Sequence of chain 4.A:
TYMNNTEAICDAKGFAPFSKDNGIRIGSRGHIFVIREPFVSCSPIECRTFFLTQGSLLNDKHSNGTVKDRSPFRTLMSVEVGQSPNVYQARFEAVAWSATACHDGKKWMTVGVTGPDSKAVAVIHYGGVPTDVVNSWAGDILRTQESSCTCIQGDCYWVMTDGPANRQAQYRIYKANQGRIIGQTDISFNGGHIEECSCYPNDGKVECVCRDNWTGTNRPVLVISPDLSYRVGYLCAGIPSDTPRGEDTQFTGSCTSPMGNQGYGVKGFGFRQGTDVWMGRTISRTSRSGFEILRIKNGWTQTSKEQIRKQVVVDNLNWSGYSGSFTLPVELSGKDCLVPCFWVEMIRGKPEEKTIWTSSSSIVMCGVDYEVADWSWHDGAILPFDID

Binding-site contacts:
Ligand atom C14 contacts residue ALA165 of chain 4.A at 4.2 Å (hydrophobic).
Ligand atom C3 contacts residue TYR322 of chain 4.A at 4.1 Å (hydrophobic).
Ligand atom C7 contacts residue ARG70 of chain 4.A at 3.8 Å.
Ligand atom C8 contacts residue SER98 of chain 4.A at 3.8 Å.
Ligand atom C4 contacts residue ARG36 of chain 4.A at 3.8 Å.
Ligand atom C4 contacts residue GLU37 of chain 4.A at 3.8 Å.
Ligand atom O6 contacts residue ASP69 of chain 4.A at 3.6 Å.
Ligand atom O6A contacts residue ARG288 of chain 4.A at 2.8 Å (salt-bridge).
Ligand atom C8 contacts residue TRP97 of chain 4.A at 3.5 Å (hydrophobic).
Ligand atom C12 contacts residue GLU196 of chain 4.A at 3.6 Å.
Ligand atom O3 contacts residue GLU37 of chain 4.A at 3.4 Å (salt-bridge).
Ligand atom C12 contacts residue ARG211 of chain 4.A at 4.1 Å.
Ligand atom O6B contacts residue ARG36 of chain 4.A at 2.8 Å (salt-bridge).
Ligand atom C5 contacts residue TYR322 of chain 4.A at 3.3 Å (hydrophobic).
Ligand atom C6 contacts residue ARG36 of chain 4.A at 3.9 Å.
Ligand atom O6A contacts residue ARG211 of chain 4.A at 3.5 Å (salt-bridge).
Ligand atom C3 contacts residue ASP69 of chain 4.A at 4.0 Å.
Ligand atom O5 contacts residue TYR322 of chain 4.A at 3.7 Å.
Ligand atom C2 contacts residue ASP69 of chain 4.A at 3.9 Å.
Ligand atom C11 contacts residue ARG211 of chain 4.A at 3.6 Å.
Ligand atom C6 contacts residue ARG288 of chain 4.A at 3.4 Å.
Ligand atom C4 contacts residue TYR322 of chain 4.A at 3.5 Å (hydrophobic).
Ligand atom C13 contacts residue ARG211 of chain 4.A at 3.9 Å.
Ligand atom C7 contacts residue TRP97 of chain 4.A at 4.2 Å (hydrophobic).
Ligand atom C3 contacts residue GLU37 of chain 4.A at 3.5 Å.
Ligand atom O3 contacts residue ASP69 of chain 4.A at 3.1 Å.
Ligand atom C4 contacts residue ASP69 of chain 4.A at 4.2 Å.
Ligand atom C8 contacts residue GLU146 of chain 4.A at 4.2 Å.
Ligand atom O6A contacts residue TYR322 of chain 4.A at 3.9 Å.
Ligand atom C15 contacts residue ARG211 of chain 4.A at 3.2 Å.
Ligand atom C14 contacts residue ASN213 of chain 4.A at 4.2 Å.
Ligand atom O6B contacts residue TYR322 of chain 4.A at 4.1 Å.
Ligand atom C1 contacts residue GLU196 of chain 4.A at 3.8 Å.
Ligand atom C1 contacts residue TYR322 of chain 4.A at 3.8 Å (hydrophobic).
Ligand atom C15 contacts residue ASN213 of chain 4.A at 3.6 Å.
Ligand atom O6B contacts residue ARG288 of chain 4.A at 2.9 Å (salt-bridge).
Ligand atom O6 contacts residue ARG70 of chain 4.A at 2.6 Å (salt-bridge).
Ligand atom C12 contacts residue GLU195 of chain 4.A at 3.6 Å.
Ligand atom C11 contacts residue GLU195 of chain 4.A at 3.2 Å.
Ligand atom C6 contacts residue TYR322 of chain 4.A at 3.6 Å (hydrophobic).

A protein and the small-molecule ligand that binds it are described below.
Small molecule (SMILES): CCC(CC)O[C@@H]1OC(C(=O)O)=C[C@H](O)[C@H]1NC(C)=O